Binding-site contacts:
Ligand atom OAD contacts residue GLU178 of chain 1.A at 2.6 Å (salt-bridge).
Ligand atom CAA contacts residue GLU285 of chain 1.A at 3.4 Å.
Ligand atom PAM contacts residue TYR288 of chain 1.A at 3.9 Å.
Ligand atom CG contacts residue TYR164 of chain 1.A at 3.1 Å (hydrophobic).
Ligand atom C contacts residue ARG63 of chain 1.A at 3.8 Å.
Ligand atom CG contacts residue ARG168 of chain 1.A at 3.6 Å.
Ligand atom OXT contacts residue ARG71 of chain 1.A at 3.2 Å (salt-bridge).
Ligand atom O contacts residue TYR288 of chain 1.A at 2.7 Å (h-bond).
Ligand atom C contacts residue HIS21 of chain 1.A at 3.6 Å.
Ligand atom OAG contacts residue ARG63 of chain 1.A at 2.8 Å (salt-bridge).
Ligand atom CAA contacts residue ASN117 of chain 1.A at 3.6 Å.
Ligand atom OAG contacts residue ZN1 of chain 1.C at 2.5 Å.
Ligand atom PAM contacts residue ZN1 of chain 1.C at 2.9 Å.
Ligand atom CB contacts residue TYR164 of chain 1.A at 3.1 Å (hydrophobic).
Ligand atom OXT contacts residue HIS21 of chain 1.A at 3.4 Å.
Ligand atom CAA contacts residue PHE282 of chain 1.A at 3.8 Å (hydrophobic).
Ligand atom OAD contacts residue ASN117 of chain 1.A at 3.1 Å (h-bond).
Ligand atom PAM contacts residue ASN117 of chain 1.A at 3.9 Å.
Ligand atom OXT contacts residue ASN70 of chain 1.A at 2.9 Å (h-bond).
Ligand atom O contacts residue ARG63 of chain 1.A at 3.1 Å (salt-bridge).
Ligand atom CB contacts residue TYR288 of chain 1.A at 3.5 Å (hydrophobic).
Ligand atom C contacts residue TYR288 of chain 1.A at 3.4 Å (hydrophobic).
Ligand atom CA contacts residue TYR288 of chain 1.A at 3.4 Å (hydrophobic).
Ligand atom N contacts residue GLU178 of chain 1.A at 3.3 Å (salt-bridge).
Ligand atom OAG contacts residue HIS21 of chain 1.A at 3.0 Å.
Ligand atom CAA contacts residue GLU178 of chain 1.A at 3.7 Å.
Ligand atom PAM contacts residue GLU24 of chain 1.A at 3.5 Å.
Ligand atom OAD contacts residue HIS116 of chain 1.A at 3.1 Å.
Ligand atom C contacts residue ARG71 of chain 1.A at 3.1 Å.
Ligand atom OD2 contacts residue ARG168 of chain 1.A at 3.1 Å (salt-bridge).
Ligand atom O contacts residue ARG71 of chain 1.A at 2.5 Å (salt-bridge).
Ligand atom OAD contacts residue GLU24 of chain 1.A at 3.2 Å (salt-bridge).
Ligand atom PAM contacts residue GLU178 of chain 1.A at 3.4 Å.
Ligand atom N contacts residue TYR288 of chain 1.A at 2.7 Å (h-bond).
Ligand atom OAD contacts residue ZN1 of chain 1.C at 2.4 Å.
Ligand atom OAG contacts residue GLU24 of chain 1.A at 2.9 Å (salt-bridge).
Ligand atom OD2 contacts residue HIS116 of chain 1.A at 3.0 Å.
Ligand atom OD1 contacts residue ARG168 of chain 1.A at 2.9 Å (salt-bridge).
Ligand atom OD1 contacts residue TYR164 of chain 1.A at 2.4 Å (h-bond).
Ligand atom CAA contacts residue TYR288 of chain 1.A at 3.9 Å (hydrophobic).

A protein and the small-molecule ligand that binds it are described below.
Small molecule (SMILES): C[P](=O)(O)N[C@@H](CC(=O)O)C(=O)O

Sequence of chain 1.A:
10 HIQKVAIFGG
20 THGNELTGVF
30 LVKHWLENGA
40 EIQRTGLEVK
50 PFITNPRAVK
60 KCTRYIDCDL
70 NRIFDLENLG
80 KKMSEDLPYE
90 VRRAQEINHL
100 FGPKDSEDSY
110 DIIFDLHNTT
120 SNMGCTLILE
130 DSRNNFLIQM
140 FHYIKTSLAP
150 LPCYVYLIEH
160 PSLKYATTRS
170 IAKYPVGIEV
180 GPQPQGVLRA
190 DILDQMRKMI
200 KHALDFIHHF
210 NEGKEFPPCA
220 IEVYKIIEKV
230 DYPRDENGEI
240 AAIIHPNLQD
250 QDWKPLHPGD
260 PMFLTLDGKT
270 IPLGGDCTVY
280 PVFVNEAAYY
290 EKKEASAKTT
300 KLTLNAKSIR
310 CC